Binding-site contacts:
Ligand atom N2 contacts residue TYR163 of chain 3.A at 3.5 Å.
Ligand atom C12 contacts residue ALA162 of chain 3.A at 3.7 Å (hydrophobic).
Ligand atom C1 contacts residue SER166 of chain 3.A at 3.1 Å.
Ligand atom C14 contacts residue PHE74 of chain 3.A at 3.3 Å (hydrophobic).
Ligand atom C13 contacts residue ALA162 of chain 3.A at 3.7 Å (hydrophobic).
Ligand atom O7 contacts residue TYR163 of chain 3.A at 3.3 Å (h-bond).
Ligand atom N7 contacts residue THR161 of chain 3.A at 3.8 Å.
Ligand atom C1 contacts residue TYR163 of chain 3.A at 3.7 Å (hydrophobic).
Ligand atom C14 contacts residue THR161 of chain 3.A at 3.3 Å.
Ligand atom N8 contacts residue ALA162 of chain 3.A at 3.7 Å.
Ligand atom C26 contacts residue GLU123 of chain 3.A at 3.4 Å.
Ligand atom N6 contacts residue ASN122 of chain 3.A at 3.0 Å (h-bond).
Ligand atom C8 contacts residue GLY46 of chain 3.A at 3.7 Å.
Ligand atom O7 contacts residue GLU123 of chain 3.A at 2.6 Å (salt-bridge).
Ligand atom N7 contacts residue ASN122 of chain 3.A at 2.9 Å (h-bond).
Ligand atom O7 contacts residue ALA162 of chain 3.A at 3.0 Å.
Ligand atom O7 contacts residue ASN122 of chain 3.A at 3.7 Å.
Ligand atom O2 contacts residue ILE187 of chain 2.A at 3.5 Å.
Ligand atom C25 contacts residue GLU123 of chain 3.A at 3.2 Å.
Ligand atom C11 contacts residue ASN122 of chain 3.A at 3.8 Å.
Ligand atom N contacts residue ASP150 of chain 2.A at 2.9 Å (salt-bridge).
Ligand atom N1 contacts residue ALA185 of chain 2.A at 3.7 Å.
Ligand atom C contacts residue TYR163 of chain 3.A at 3.6 Å (hydrophobic).
Ligand atom N7 contacts residue TYR75 of chain 3.A at 3.4 Å.
Ligand atom N7 contacts residue SER158 of chain 3.A at 3.0 Å (h-bond).
Ligand atom C11 contacts residue ASP45 of chain 3.A at 3.7 Å.
Ligand atom N1 contacts residue SER166 of chain 3.A at 3.2 Å (h-bond).
Ligand atom O6 contacts residue GLU123 of chain 3.A at 2.6 Å (salt-bridge).
Ligand atom C18 contacts residue ILE187 of chain 2.A at 3.6 Å (hydrophobic).
Ligand atom N8 contacts residue THR161 of chain 3.A at 2.7 Å (h-bond).
Ligand atom N contacts residue TYR163 of chain 3.A at 3.5 Å.
Ligand atom C15 contacts residue ASP45 of chain 3.A at 3.7 Å.
Ligand atom C10 contacts residue ASP45 of chain 3.A at 3.7 Å.
Ligand atom C1 contacts residue ILE187 of chain 2.A at 3.5 Å (hydrophobic).
Ligand atom N8 contacts residue PHE74 of chain 3.A at 3.5 Å.
Ligand atom N1 contacts residue ILE187 of chain 2.A at 3.4 Å.
Ligand atom O6 contacts residue ASN122 of chain 3.A at 3.2 Å (h-bond).
Ligand atom O4 contacts residue TYR192 of chain 2.A at 3.6 Å.
Ligand atom C13 contacts residue THR161 of chain 3.A at 3.6 Å.
Ligand atom N contacts residue ALA185 of chain 2.A at 3.1 Å (h-bond).

Sequence of chain 3.A:
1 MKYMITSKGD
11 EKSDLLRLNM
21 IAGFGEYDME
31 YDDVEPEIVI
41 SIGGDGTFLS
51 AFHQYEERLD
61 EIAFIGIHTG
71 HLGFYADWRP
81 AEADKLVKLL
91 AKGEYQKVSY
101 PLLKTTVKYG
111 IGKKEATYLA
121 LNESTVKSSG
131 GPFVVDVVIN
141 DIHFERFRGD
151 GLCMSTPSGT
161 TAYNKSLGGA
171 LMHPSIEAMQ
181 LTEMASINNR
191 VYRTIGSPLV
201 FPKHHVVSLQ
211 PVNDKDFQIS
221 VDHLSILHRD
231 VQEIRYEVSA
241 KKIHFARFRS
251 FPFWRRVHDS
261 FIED

The protein below binds the small molecule below.
Small molecule (SMILES): Nc1ncnc2c1ncn2[C@@H]1O[C@H](CN2CC#Cc3nc4c(N)ncnc4n3[C@@H]3O[C@H](CNC(=O)CNC(=O)C2)[C@@H](O)[C@H]3O)[C@@H](O)[C@H]1O

Sequence of chain 2.A:
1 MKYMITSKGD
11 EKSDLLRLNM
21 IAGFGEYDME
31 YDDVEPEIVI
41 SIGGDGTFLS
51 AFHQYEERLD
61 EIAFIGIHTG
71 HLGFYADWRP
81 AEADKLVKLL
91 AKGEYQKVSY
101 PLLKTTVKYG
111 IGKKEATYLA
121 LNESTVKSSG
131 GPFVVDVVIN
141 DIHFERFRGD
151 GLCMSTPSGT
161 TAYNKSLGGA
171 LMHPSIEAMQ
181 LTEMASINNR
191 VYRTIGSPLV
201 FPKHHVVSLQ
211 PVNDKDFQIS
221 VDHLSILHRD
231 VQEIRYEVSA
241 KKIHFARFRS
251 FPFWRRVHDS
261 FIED